Binding-site contacts:
Ligand atom CA contacts residue PHE428 of chain 1.B at 4.2 Å (hydrophobic).
Ligand atom CD contacts residue VAL111 of chain 1.B at 4.2 Å (hydrophobic).
Ligand atom CD contacts residue SER109 of chain 1.B at 3.5 Å.
Ligand atom O contacts residue PHE50 of chain 1.B at 3.7 Å.
Ligand atom NZ contacts residue PHE110 of chain 1.B at 3.9 Å.
Ligand atom CE contacts residue HIS145 of chain 1.B at 4.3 Å.
Ligand atom CB contacts residue TRP62 of chain 1.B at 4.3 Å (hydrophobic).
Ligand atom CG contacts residue PHE110 of chain 1.B at 4.2 Å (hydrophobic).
Ligand atom CG contacts residue ILE54 of chain 1.B at 3.5 Å (hydrophobic).
Ligand atom NZ contacts residue TRP62 of chain 1.B at 3.8 Å.
Ligand atom N contacts residue SER109 of chain 1.B at 4.2 Å.
Ligand atom CG contacts residue TRP62 of chain 1.B at 4.0 Å (hydrophobic).
Ligand atom C contacts residue GLU427 of chain 1.B at 4.3 Å.
Ligand atom O contacts residue ASP52 of chain 1.B at 3.4 Å (salt-bridge).
Ligand atom N contacts residue GLU427 of chain 1.B at 4.0 Å.
Ligand atom N contacts residue PHE428 of chain 1.B at 4.1 Å.
Ligand atom C contacts residue PHE50 of chain 1.B at 3.5 Å (hydrophobic).
Ligand atom CE contacts residue ILE54 of chain 1.B at 4.2 Å (hydrophobic).
Ligand atom CG contacts residue PHE428 of chain 1.B at 3.7 Å (hydrophobic).
Ligand atom CG contacts residue SER109 of chain 1.B at 3.4 Å.
Ligand atom CA contacts residue PHE50 of chain 1.B at 4.3 Å (hydrophobic).
Ligand atom NZ contacts residue HIS145 of chain 1.B at 3.2 Å (h-bond).
Ligand atom N contacts residue GLU427 of chain 1.B at 4.3 Å.
Ligand atom CE contacts residue TRP62 of chain 1.B at 3.7 Å (hydrophobic).
Ligand atom C contacts residue PHE428 of chain 1.B at 4.3 Å (hydrophobic).
Ligand atom CD contacts residue PHE428 of chain 1.B at 4.1 Å (hydrophobic).
Ligand atom NZ contacts residue TYR152 of chain 1.B at 3.7 Å.
Ligand atom CB contacts residue PHE428 of chain 1.B at 3.2 Å (hydrophobic).
Ligand atom CB contacts residue GLU427 of chain 1.B at 3.2 Å.
Ligand atom CD contacts residue TRP62 of chain 1.B at 4.0 Å (hydrophobic).
Ligand atom CA contacts residue GLU427 of chain 1.B at 3.7 Å.
Ligand atom CE contacts residue TYR152 of chain 1.B at 4.4 Å (hydrophobic).
Ligand atom C contacts residue ASP52 of chain 1.B at 3.6 Å.
Ligand atom O contacts residue PHE53 of chain 1.B at 4.0 Å.
Ligand atom CD contacts residue PHE110 of chain 1.B at 3.4 Å (hydrophobic).
Ligand atom CE contacts residue PHE110 of chain 1.B at 3.8 Å (hydrophobic).
Ligand atom C contacts residue ILE54 of chain 1.B at 4.3 Å (hydrophobic).
Ligand atom O contacts residue ILE54 of chain 1.B at 3.2 Å.
Ligand atom NZ contacts residue LEU89 of chain 1.B at 4.4 Å.
Ligand atom CB contacts residue SER109 of chain 1.B at 4.3 Å.

A small-molecule ligand and the protein it binds are described below.
Small molecule (SMILES): C[C@H](N)C(=O)N[C@@H](CCCCN)C(=O)N[C@H](C=O)CCCCN

Sequence of chain 1.B:
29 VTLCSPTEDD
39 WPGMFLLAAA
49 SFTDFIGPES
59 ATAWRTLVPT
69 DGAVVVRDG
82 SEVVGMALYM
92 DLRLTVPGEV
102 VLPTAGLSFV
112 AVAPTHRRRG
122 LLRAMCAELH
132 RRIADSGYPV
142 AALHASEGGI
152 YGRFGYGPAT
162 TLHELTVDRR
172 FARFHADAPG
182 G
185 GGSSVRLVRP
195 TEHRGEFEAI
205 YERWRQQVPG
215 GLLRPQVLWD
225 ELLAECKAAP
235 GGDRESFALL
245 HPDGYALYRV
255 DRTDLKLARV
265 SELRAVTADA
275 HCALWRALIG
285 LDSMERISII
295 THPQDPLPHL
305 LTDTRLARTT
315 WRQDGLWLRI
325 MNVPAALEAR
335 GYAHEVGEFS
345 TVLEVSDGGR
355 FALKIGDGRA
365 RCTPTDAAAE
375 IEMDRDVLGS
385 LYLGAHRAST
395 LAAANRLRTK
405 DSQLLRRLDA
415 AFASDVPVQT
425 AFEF